A small-molecule ligand and the protein it binds are described below.
Small molecule (SMILES): CC(=O)N[C@@H]1[C@@H](O)[C@H](O)[C@@H](CO)O[C@H]1O

Sequence of chain 1.D:
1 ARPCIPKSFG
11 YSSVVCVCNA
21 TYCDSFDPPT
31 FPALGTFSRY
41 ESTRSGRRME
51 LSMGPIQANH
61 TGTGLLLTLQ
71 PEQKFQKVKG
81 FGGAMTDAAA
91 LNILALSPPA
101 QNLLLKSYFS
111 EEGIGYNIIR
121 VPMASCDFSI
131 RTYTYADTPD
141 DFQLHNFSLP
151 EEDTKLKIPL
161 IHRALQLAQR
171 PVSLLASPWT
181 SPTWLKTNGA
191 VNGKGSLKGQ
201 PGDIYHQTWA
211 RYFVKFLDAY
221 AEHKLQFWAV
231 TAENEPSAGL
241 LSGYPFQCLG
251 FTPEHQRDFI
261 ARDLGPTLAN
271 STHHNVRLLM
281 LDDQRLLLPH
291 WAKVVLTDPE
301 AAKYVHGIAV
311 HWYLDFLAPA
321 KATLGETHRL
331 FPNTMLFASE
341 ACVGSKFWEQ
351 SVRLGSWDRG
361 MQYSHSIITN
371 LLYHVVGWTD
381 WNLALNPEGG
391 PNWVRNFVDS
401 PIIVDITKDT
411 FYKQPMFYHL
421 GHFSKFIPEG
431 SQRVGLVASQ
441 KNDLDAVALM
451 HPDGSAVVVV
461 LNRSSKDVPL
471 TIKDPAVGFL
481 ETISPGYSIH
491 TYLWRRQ

Binding-site contacts:
Ligand atom C7 contacts residue ASN146 of chain 1.D at 3.4 Å.
Ligand atom C5 contacts residue ASN146 of chain 1.D at 3.7 Å.
Ligand atom C7 contacts residue THR138 of chain 1.D at 4.3 Å.
Ligand atom O5 contacts residue HIS145 of chain 1.D at 4.2 Å.
Ligand atom C4 contacts residue ASN146 of chain 1.D at 4.2 Å.
Ligand atom C8 contacts residue THR138 of chain 1.D at 3.6 Å.
Ligand atom O7 contacts residue ASN146 of chain 1.D at 3.6 Å (h-bond).
Ligand atom O5 contacts residue ASN146 of chain 1.D at 2.4 Å (h-bond).
Ligand atom N2 contacts residue ASN146 of chain 1.D at 2.9 Å (h-bond).
Ligand atom O6 contacts residue HIS145 of chain 1.D at 3.7 Å.
Ligand atom C1 contacts residue ASN146 of chain 1.D at 1.5 Å.
Ligand atom C3 contacts residue ASN146 of chain 1.D at 3.8 Å.
Ligand atom C2 contacts residue ASN146 of chain 1.D at 2.5 Å.